A protein and the small-molecule ligand that binds it are described below.
Small molecule (SMILES): Cc1ccc(I)cc1

Binding-site contacts:
Ligand atom C01 contacts residue VAL111 of chain 1.A at 4.4 Å (hydrophobic).
Ligand atom C05 contacts residue LEU118 of chain 1.A at 3.5 Å (hydrophobic).
Ligand atom C05 contacts residue LEU84 of chain 1.A at 4.1 Å (hydrophobic).
Ligand atom C07 contacts residue VAL87 of chain 1.A at 4.3 Å (hydrophobic).
Ligand atom C07 contacts residue LEU121 of chain 1.A at 3.9 Å (hydrophobic).
Ligand atom C07 contacts residue PHE153 of chain 1.A at 4.3 Å (hydrophobic).
Ligand atom I06 contacts residue ALA99 of chain 1.A at 4.0 Å.
Ligand atom C01 contacts residue LEU133 of chain 1.A at 4.4 Å (hydrophobic).
Ligand atom C02 contacts residue LEU118 of chain 1.A at 3.6 Å (hydrophobic).
Ligand atom C07 contacts residue LEU118 of chain 1.A at 3.3 Å (hydrophobic).
Ligand atom I06 contacts residue TYR88 of chain 1.A at 3.7 Å.
Ligand atom C08 contacts residue PHE153 of chain 1.A at 4.1 Å (hydrophobic).
Ligand atom I06 contacts residue VAL87 of chain 1.A at 4.1 Å.
Ligand atom C05 contacts residue ALA99 of chain 1.A at 4.0 Å (hydrophobic).
Ligand atom I06 contacts residue LEU84 of chain 1.A at 3.5 Å.
Ligand atom C07 contacts residue ALA99 of chain 1.A at 4.1 Å (hydrophobic).
Ligand atom C01 contacts residue MET102 of chain 1.A at 3.4 Å (hydrophobic).
Ligand atom C01 contacts residue PHE114 of chain 1.A at 3.8 Å (hydrophobic).
Ligand atom C04 contacts residue VAL103 of chain 1.A at 4.4 Å (hydrophobic).
Ligand atom C08 contacts residue LEU118 of chain 1.A at 3.4 Å (hydrophobic).
Ligand atom C08 contacts residue LEU121 of chain 1.A at 3.6 Å (hydrophobic).
Ligand atom C03 contacts residue VAL111 of chain 1.A at 3.9 Å (hydrophobic).
Ligand atom C03 contacts residue LEU84 of chain 1.A at 4.0 Å (hydrophobic).
Ligand atom C03 contacts residue LEU118 of chain 1.A at 3.8 Å (hydrophobic).
Ligand atom C04 contacts residue LEU84 of chain 1.A at 3.4 Å (hydrophobic).
Ligand atom C04 contacts residue LEU118 of chain 1.A at 3.7 Å (hydrophobic).
Ligand atom C02 contacts residue MET102 of chain 1.A at 4.1 Å (hydrophobic).

Sequence of chain 1.A:
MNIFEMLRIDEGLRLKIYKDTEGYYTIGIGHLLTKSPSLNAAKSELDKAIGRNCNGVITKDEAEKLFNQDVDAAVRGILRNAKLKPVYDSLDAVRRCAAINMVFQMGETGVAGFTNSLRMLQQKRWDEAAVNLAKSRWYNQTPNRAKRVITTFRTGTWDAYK